Sequence of chain 1.AA:
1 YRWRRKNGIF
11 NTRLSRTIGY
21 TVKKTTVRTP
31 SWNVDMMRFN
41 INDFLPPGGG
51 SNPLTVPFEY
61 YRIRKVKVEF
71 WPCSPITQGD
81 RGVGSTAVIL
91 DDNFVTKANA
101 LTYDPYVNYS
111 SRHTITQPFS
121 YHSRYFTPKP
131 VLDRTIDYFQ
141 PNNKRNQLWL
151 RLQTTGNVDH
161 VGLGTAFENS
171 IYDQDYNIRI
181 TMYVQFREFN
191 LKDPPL

Sequence of chain 1.Z:
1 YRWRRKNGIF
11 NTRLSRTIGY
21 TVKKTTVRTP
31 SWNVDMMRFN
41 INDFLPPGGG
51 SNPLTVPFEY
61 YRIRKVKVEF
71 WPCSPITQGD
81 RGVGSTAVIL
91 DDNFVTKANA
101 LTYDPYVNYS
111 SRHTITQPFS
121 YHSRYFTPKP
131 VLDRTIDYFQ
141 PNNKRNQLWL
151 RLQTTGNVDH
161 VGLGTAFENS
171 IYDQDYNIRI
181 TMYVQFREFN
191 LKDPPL

Binding-site contacts:
Ligand atom OP1 contacts residue ARG13 of chain 1.AA at 3.9 Å.
Ligand atom C6 contacts residue LYS67 of chain 1.AA at 3.8 Å.
Ligand atom OP1 contacts residue THR114 of chain 1.Z at 3.4 Å (h-bond).
Ligand atom N7 contacts residue LYS67 of chain 1.AA at 3.0 Å (salt-bridge).
Ligand atom OP2 contacts residue ARG13 of chain 1.AA at 2.2 Å (salt-bridge).
Ligand atom N1 contacts residue TYR125 of chain 1.AA at 4.0 Å.
Ligand atom C5' contacts residue TRP71 of chain 1.AA at 3.7 Å (hydrophobic).
Ligand atom P contacts residue ARG112 of chain 1.Z at 3.8 Å.
Ligand atom C2 contacts residue TYR125 of chain 1.AA at 3.7 Å (hydrophobic).
Ligand atom O3' contacts residue ARG13 of chain 1.AA at 4.0 Å.
Ligand atom C8 contacts residue LYS67 of chain 1.AA at 3.3 Å.
Ligand atom N9 contacts residue TYR125 of chain 1.AA at 4.0 Å.
Ligand atom N2 contacts residue TYR125 of chain 1.AA at 3.8 Å.
Ligand atom C8 contacts residue TYR183 of chain 1.AA at 3.7 Å (hydrophobic).
Ligand atom OP2 contacts residue TYR183 of chain 1.AA at 3.2 Å.
Ligand atom N3 contacts residue TYR125 of chain 1.AA at 3.8 Å.
Ligand atom C2' contacts residue TYR183 of chain 1.AA at 3.9 Å (hydrophobic).
Ligand atom C4' contacts residue ASN11 of chain 1.AA at 4.2 Å.
Ligand atom OP1 contacts residue LYS6 of chain 1.AB at 3.9 Å.
Ligand atom C6 contacts residue TYR125 of chain 1.AA at 4.0 Å (hydrophobic).
Ligand atom O6 contacts residue LYS67 of chain 1.AA at 4.1 Å.
Ligand atom P contacts residue ARG13 of chain 1.AA at 3.4 Å.
Ligand atom OP2 contacts residue ARG112 of chain 1.Z at 2.4 Å (salt-bridge).
Ligand atom C4 contacts residue TYR125 of chain 1.AA at 4.0 Å (hydrophobic).
Ligand atom C5 contacts residue LYS67 of chain 1.AA at 4.0 Å.
Ligand atom OP1 contacts residue TRP71 of chain 1.AA at 3.4 Å.
Ligand atom C2' contacts residue LYS67 of chain 1.AA at 3.7 Å.
Ligand atom C3' contacts residue ARG13 of chain 1.AA at 4.1 Å.
Ligand atom O6 contacts residue SER123 of chain 1.AA at 3.9 Å.
Ligand atom C5 contacts residue TYR125 of chain 1.AA at 4.0 Å (hydrophobic).
Ligand atom O5' contacts residue TYR183 of chain 1.AA at 4.0 Å.
Ligand atom C3' contacts residue TYR183 of chain 1.AA at 3.7 Å (hydrophobic).
Ligand atom O3' contacts residue THR114 of chain 1.Z at 3.5 Å (h-bond).
Ligand atom C2' contacts residue TYR125 of chain 1.AA at 3.8 Å (hydrophobic).
Ligand atom OP2 contacts residue TYR121 of chain 1.AA at 3.1 Å.
Ligand atom O6 contacts residue TYR125 of chain 1.AA at 4.2 Å.
Ligand atom OP2 contacts residue THR114 of chain 1.Z at 2.3 Å (h-bond).
Ligand atom O5' contacts residue ARG112 of chain 1.Z at 4.1 Å.
Ligand atom O3' contacts residue ASN11 of chain 1.AA at 3.5 Å (h-bond).
Ligand atom P contacts residue THR114 of chain 1.Z at 3.1 Å.

Sequence of chain 1.AB:
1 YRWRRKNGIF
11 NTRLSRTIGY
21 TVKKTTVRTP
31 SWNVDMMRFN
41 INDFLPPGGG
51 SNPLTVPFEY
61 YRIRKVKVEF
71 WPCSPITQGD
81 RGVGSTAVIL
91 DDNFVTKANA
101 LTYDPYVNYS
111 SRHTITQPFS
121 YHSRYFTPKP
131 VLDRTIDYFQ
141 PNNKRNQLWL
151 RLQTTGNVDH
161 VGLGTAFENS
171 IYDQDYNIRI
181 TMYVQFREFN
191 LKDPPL

This small molecule binds to this protein.
Small molecule (SMILES): Nc1ccn([C@H]2C[C@H](O[P](=O)(O)OC[C@H]3O[C@@H](n4ccc(N)nc4=O)C[C@@H]3O[P](=O)(O)OC[C@H]3O[C@@H](n4cnc5c(=O)[nH]c(N)nc54)C[C@@H]3O[P](=O)(O)OC[C@H]3O[C@@H](n4cnc5c(=O)[nH]c(N)nc54)C[C@@H]3O)[C@@H](COP(=O)=O)O2)c(=O)n1